Sequence of chain 4.A:
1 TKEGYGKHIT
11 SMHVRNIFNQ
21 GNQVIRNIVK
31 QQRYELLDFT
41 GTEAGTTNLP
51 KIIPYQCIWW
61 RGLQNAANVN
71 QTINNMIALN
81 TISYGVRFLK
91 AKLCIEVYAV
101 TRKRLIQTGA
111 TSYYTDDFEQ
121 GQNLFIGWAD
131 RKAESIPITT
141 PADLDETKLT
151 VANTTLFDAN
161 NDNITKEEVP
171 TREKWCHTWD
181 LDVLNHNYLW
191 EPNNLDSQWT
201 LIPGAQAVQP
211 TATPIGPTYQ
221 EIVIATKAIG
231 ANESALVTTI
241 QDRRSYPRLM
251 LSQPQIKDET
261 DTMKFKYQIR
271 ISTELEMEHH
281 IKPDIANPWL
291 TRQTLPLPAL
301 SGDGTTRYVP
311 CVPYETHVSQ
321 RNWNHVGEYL

Sequence of chain 5.A:
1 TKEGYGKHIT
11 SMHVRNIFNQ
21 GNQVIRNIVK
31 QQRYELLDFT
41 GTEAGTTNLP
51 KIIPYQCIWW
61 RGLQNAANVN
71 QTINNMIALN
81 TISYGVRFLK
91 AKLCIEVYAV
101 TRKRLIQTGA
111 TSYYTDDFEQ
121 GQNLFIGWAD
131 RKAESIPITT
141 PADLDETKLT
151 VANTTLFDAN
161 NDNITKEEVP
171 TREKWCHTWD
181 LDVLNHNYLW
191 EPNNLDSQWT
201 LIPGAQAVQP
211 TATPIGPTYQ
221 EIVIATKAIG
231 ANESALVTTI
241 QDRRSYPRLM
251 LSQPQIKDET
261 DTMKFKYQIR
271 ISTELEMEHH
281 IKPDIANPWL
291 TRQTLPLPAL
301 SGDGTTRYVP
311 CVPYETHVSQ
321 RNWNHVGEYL

This small molecule binds to this protein.
Small molecule (SMILES): Cc1cn([C@H]2C[C@H](O[P](=O)(O)OC[C@H]3O[C@@H](n4cnc5c4NC=NC5N)C[C@@H]3O[P](=O)(O)OC[C@H]3O[C@@H](n4cnc5c4NC=NC5N)C[C@@H]3O)[C@@H](CO[P](=O)(O)O[C@H]3C[C@H](n4cnc5c4NC=NC5N)O[C@@H]3CO[P](=O)(O)O[C@H]3C[C@H](n4cnc5c4NC=NC5N)O[C@@H]3COP(=O)=O)O2)c(=O)[nH]c1=O.Nc1nc2c(ncn2[C@H]2C[C@H](O)[C@@H](CO[PH](=O)O)O2)c(=O)[nH]1

Binding-site contacts:
Ligand atom OP2 contacts residue ILE17 of chain 6.A at 2.1 Å.
Ligand atom C2' contacts residue ASN22 of chain 6.A at 2.7 Å.
Ligand atom N6 contacts residue ARG26 of chain 6.A at 2.6 Å.
Ligand atom OP1 contacts residue VAL24 of chain 6.A at 2.7 Å.
Ligand atom C5 contacts residue VAL14 of chain 6.A at 2.7 Å (hydrophobic).
Ligand atom OP1 contacts residue GLN20 of chain 6.A at 2.7 Å.
Ligand atom P contacts residue ASN19 of chain 6.A at 3.0 Å.
Ligand atom OP1 contacts residue ASN22 of chain 6.A at 2.6 Å (h-bond).
Ligand atom P contacts residue ASN16 of chain 6.A at 2.2 Å.
Ligand atom P contacts residue ILE17 of chain 6.A at 3.0 Å.
Ligand atom N3 contacts residue ARG26 of chain 6.A at 1.8 Å (salt-bridge).
Ligand atom O4' contacts residue ASN16 of chain 6.A at 2.8 Å (h-bond).
Ligand atom OP1 contacts residue ARG15 of chain 6.A at 2.7 Å (salt-bridge).
Ligand atom OP2 contacts residue GLU328 of chain 5.A at 3.0 Å (salt-bridge).
Ligand atom C3' contacts residue ASN22 of chain 6.A at 2.9 Å.
Ligand atom C5 contacts residue ARG26 of chain 6.A at 2.9 Å.
Ligand atom OP1 contacts residue ILE17 of chain 6.A at 3.1 Å (h-bond).
Ligand atom C4 contacts residue VAL14 of chain 6.A at 3.1 Å (hydrophobic).
Ligand atom OP2 contacts residue ASN22 of chain 6.A at 2.7 Å (h-bond).
Ligand atom C4' contacts residue ASN16 of chain 6.A at 2.9 Å.
Ligand atom C6 contacts residue VAL14 of chain 6.A at 2.9 Å (hydrophobic).
Ligand atom C1' contacts residue GLN20 of chain 6.A at 3.1 Å.
Ligand atom N1 contacts residue ARG26 of chain 6.A at 2.0 Å (salt-bridge).
Ligand atom N9 contacts residue GLN20 of chain 6.A at 3.1 Å (h-bond).
Ligand atom P contacts residue GLN20 of chain 6.A at 2.0 Å.
Ligand atom O3' contacts residue ASN19 of chain 6.A at 2.4 Å.
Ligand atom OP2 contacts residue ASN16 of chain 6.A at 2.9 Å (h-bond).
Ligand atom C8 contacts residue GLN20 of chain 6.A at 2.5 Å.
Ligand atom C2 contacts residue ARG26 of chain 6.A at 1.2 Å.
Ligand atom OP2 contacts residue ASN19 of chain 6.A at 2.4 Å.
Ligand atom O5' contacts residue ASN19 of chain 6.A at 3.0 Å.
Ligand atom OP2 contacts residue GLY21 of chain 6.A at 2.3 Å (h-bond).
Ligand atom OP1 contacts residue ASN16 of chain 6.A at 1.1 Å (h-bond).
Ligand atom C6 contacts residue ARG26 of chain 6.A at 2.2 Å.
Ligand atom C5' contacts residue ASN19 of chain 6.A at 2.1 Å.
Ligand atom O3' contacts residue GLN20 of chain 6.A at 1.5 Å (h-bond).
Ligand atom C2' contacts residue GLN20 of chain 6.A at 2.7 Å.
Ligand atom C3' contacts residue GLN20 of chain 6.A at 2.9 Å.
Ligand atom C4 contacts residue ARG26 of chain 6.A at 2.8 Å.
Ligand atom OP2 contacts residue GLN20 of chain 6.A at 1.9 Å (h-bond).

Sequence of chain 6.A:
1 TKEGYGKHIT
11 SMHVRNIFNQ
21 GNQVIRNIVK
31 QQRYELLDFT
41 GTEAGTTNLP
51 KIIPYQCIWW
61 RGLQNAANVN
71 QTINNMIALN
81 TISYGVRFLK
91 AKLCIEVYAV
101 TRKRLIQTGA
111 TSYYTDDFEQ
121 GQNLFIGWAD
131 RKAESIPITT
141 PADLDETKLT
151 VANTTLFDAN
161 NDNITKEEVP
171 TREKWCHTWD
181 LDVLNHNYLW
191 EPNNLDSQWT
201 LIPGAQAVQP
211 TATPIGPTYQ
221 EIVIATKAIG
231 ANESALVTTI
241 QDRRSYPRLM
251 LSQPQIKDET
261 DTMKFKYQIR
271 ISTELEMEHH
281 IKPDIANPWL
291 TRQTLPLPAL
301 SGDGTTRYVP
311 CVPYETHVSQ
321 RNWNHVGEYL